A small-molecule ligand and the protein it binds are described below.
Small molecule (SMILES): OC[C@@H]1NC[C@H](O)[C@H]1O

Sequence of chain 1.B:
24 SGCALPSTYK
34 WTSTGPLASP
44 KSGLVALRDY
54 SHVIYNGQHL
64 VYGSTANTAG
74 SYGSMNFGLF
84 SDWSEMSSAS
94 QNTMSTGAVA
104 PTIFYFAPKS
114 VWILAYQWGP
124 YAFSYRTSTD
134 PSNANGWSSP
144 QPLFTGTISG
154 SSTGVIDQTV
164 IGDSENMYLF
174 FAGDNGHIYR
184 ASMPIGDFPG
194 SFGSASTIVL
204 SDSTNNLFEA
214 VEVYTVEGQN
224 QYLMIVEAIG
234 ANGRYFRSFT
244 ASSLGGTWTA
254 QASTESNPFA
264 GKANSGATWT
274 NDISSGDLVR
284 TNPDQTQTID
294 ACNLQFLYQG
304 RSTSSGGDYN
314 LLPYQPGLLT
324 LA

Binding-site contacts:
Ligand atom C2' contacts residue ILE159 of chain 1.B at 3.9 Å (hydrophobic).
Ligand atom C3' contacts residue ILE159 of chain 1.B at 4.3 Å (hydrophobic).
Ligand atom C5' contacts residue VAL102 of chain 1.B at 4.3 Å (hydrophobic).
Ligand atom N4' contacts residue ARG51 of chain 1.B at 3.7 Å.
Ligand atom O2' contacts residue ASP52 of chain 1.B at 4.0 Å.
Ligand atom C4' contacts residue TRP121 of chain 1.B at 4.2 Å (hydrophobic).
Ligand atom O2' contacts residue ASP160 of chain 1.B at 2.7 Å (salt-bridge).
Ligand atom O3' contacts residue ALA103 of chain 1.B at 3.6 Å.
Ligand atom O2' contacts residue ALA213 of chain 1.B at 4.3 Å.
Ligand atom O2' contacts residue GLU212 of chain 1.B at 3.2 Å.
Ligand atom C5' contacts residue TRP121 of chain 1.B at 4.2 Å (hydrophobic).
Ligand atom C1' contacts residue TYR312 of chain 1.B at 3.7 Å (hydrophobic).
Ligand atom C5' contacts residue ARG51 of chain 1.B at 4.4 Å.
Ligand atom C4' contacts residue ASP52 of chain 1.B at 4.1 Å.
Ligand atom C5' contacts residue ASP52 of chain 1.B at 3.3 Å.
Ligand atom C3' contacts residue ASP160 of chain 1.B at 3.4 Å.
Ligand atom N4' contacts residue TYR312 of chain 1.B at 3.6 Å.
Ligand atom O3' contacts residue GLN120 of chain 1.B at 2.9 Å (h-bond).
Ligand atom C1' contacts residue GLU212 of chain 1.B at 3.3 Å.
Ligand atom O5' contacts residue TYR75 of chain 1.B at 3.6 Å.
Ligand atom C5' contacts residue TYR75 of chain 1.B at 3.7 Å (hydrophobic).
Ligand atom C1' contacts residue ILE159 of chain 1.B at 4.4 Å (hydrophobic).
Ligand atom C5' contacts residue GLN120 of chain 1.B at 4.5 Å.
Ligand atom C4' contacts residue GLN120 of chain 1.B at 4.3 Å.
Ligand atom O3' contacts residue ASP52 of chain 1.B at 4.2 Å.
Ligand atom O5' contacts residue ASP52 of chain 1.B at 2.7 Å (salt-bridge).
Ligand atom C2' contacts residue GLU212 of chain 1.B at 3.4 Å.
Ligand atom O3' contacts residue ILE159 of chain 1.B at 3.6 Å.
Ligand atom C2' contacts residue ASP52 of chain 1.B at 4.4 Å.
Ligand atom O3' contacts residue ASP160 of chain 1.B at 2.7 Å (salt-bridge).
Ligand atom O5' contacts residue SER67 of chain 1.B at 4.5 Å.
Ligand atom C2' contacts residue ASP160 of chain 1.B at 3.2 Å.
Ligand atom C3' contacts residue GLN120 of chain 1.B at 4.2 Å.
Ligand atom O2' contacts residue SER278 of chain 1.B at 4.3 Å.
Ligand atom O5' contacts residue ARG51 of chain 1.B at 3.4 Å (salt-bridge).
Ligand atom C3' contacts residue ASP52 of chain 1.B at 3.7 Å.